A protein and the small-molecule ligand that binds it are described below.
Small molecule (SMILES): CC(=O)N[C@@H]1[C@@H](O[C@H]2O[C@H](CO)[C@H](O[C@H]3O[C@H](CO[C@@H]4O[C@@H](C)[C@H](O)[C@@H](O)[C@H]4O)[C@@H](O)[C@H](O)[C@H]3O)[C@H](O[C@@H]3O[C@H](CO)[C@@H](O)[C@H](O)[C@H]3NC(C)=O)[C@H]2O)[C@H](O)[C@@H](CO[C@H]2O[C@H](CO)[C@@H](O)[C@H](O)[C@H]2O)O[C@@H]1O

Sequence of chain 3.A:
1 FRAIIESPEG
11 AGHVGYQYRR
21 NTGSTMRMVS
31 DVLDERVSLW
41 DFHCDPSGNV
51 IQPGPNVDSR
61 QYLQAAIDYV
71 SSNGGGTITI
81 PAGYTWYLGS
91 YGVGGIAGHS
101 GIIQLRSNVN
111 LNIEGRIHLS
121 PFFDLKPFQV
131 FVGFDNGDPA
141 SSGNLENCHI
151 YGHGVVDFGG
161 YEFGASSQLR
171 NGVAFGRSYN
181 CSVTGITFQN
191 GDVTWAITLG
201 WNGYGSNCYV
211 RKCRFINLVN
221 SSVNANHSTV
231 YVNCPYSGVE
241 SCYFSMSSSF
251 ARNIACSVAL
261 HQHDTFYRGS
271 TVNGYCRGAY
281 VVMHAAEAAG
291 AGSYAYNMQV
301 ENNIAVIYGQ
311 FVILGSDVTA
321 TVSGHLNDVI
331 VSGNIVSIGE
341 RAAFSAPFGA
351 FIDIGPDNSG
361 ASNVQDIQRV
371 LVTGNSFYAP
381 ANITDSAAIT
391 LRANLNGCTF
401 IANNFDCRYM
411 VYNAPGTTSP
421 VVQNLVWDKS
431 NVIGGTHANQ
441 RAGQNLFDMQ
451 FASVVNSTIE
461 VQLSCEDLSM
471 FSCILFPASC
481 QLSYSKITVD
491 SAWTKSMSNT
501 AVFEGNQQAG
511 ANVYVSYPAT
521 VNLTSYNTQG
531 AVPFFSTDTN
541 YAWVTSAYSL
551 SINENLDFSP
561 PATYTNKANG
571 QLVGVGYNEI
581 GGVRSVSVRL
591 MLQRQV

Binding-site contacts:
Ligand atom O3 contacts residue NA1 of chain 3.H at 2.4 Å (h-bond).
Ligand atom O4 contacts residue GLY315 of chain 3.A at 3.3 Å.
Ligand atom C4 contacts residue GLY355 of chain 3.A at 3.4 Å.
Ligand atom O4 contacts residue HIS99 of chain 3.A at 2.7 Å (h-bond).
Ligand atom O5 contacts residue TRP195 of chain 3.A at 3.5 Å.
Ligand atom O7 contacts residue TYR231 of chain 3.A at 3.2 Å.
Ligand atom O5 contacts residue TYR280 of chain 3.A at 3.4 Å.
Ligand atom O6 contacts residue ASP357 of chain 3.A at 3.5 Å.
Ligand atom O6 contacts residue THR194 of chain 3.A at 3.4 Å.
Ligand atom O3 contacts residue ASN202 of chain 3.A at 2.7 Å (h-bond).
Ligand atom C4 contacts residue HIS284 of chain 3.A at 3.5 Å.
Ligand atom O4 contacts residue ASN233 of chain 3.A at 2.9 Å (h-bond).
Ligand atom O3 contacts residue GLY355 of chain 3.A at 3.2 Å.
Ligand atom N2 contacts residue GLU287 of chain 3.A at 2.9 Å (salt-bridge).
Ligand atom O1 contacts residue ASN226 of chain 3.A at 3.0 Å (h-bond).
Ligand atom C2 contacts residue PRO356 of chain 3.A at 3.5 Å (hydrophobic).
Ligand atom O7 contacts residue TRP195 of chain 3.A at 3.0 Å (h-bond).
Ligand atom O4 contacts residue GLN129 of chain 3.A at 3.1 Å (h-bond).
Ligand atom O3 contacts residue PRO356 of chain 3.A at 2.8 Å (h-bond).
Ligand atom C3 contacts residue GLU287 of chain 3.A at 3.5 Å.
Ligand atom C4 contacts residue PRO356 of chain 3.A at 3.2 Å (hydrophobic).
Ligand atom C6 contacts residue ASP317 of chain 3.A at 3.4 Å.
Ligand atom O4 contacts residue HIS284 of chain 3.A at 2.6 Å (h-bond).
Ligand atom C3 contacts residue NA1 of chain 3.H at 3.3 Å.
Ligand atom O4 contacts residue GLY355 of chain 3.A at 2.9 Å (h-bond).
Ligand atom C3 contacts residue ASN233 of chain 3.A at 3.4 Å.
Ligand atom C2 contacts residue GLU287 of chain 3.A at 3.5 Å.
Ligand atom O6 contacts residue TYR280 of chain 3.A at 3.3 Å.
Ligand atom O2 contacts residue NA1 of chain 3.H at 2.5 Å (h-bond).
Ligand atom C1 contacts residue ASN358 of chain 3.A at 3.3 Å.
Ligand atom C4 contacts residue HIS99 of chain 3.A at 3.4 Å.
Ligand atom O6 contacts residue TRP195 of chain 3.A at 3.3 Å.
Ligand atom C3 contacts residue ASN202 of chain 3.A at 3.5 Å.
Ligand atom O6 contacts residue ASP317 of chain 3.A at 2.7 Å (salt-bridge).
Ligand atom O2 contacts residue TYR231 of chain 3.A at 3.0 Å (h-bond).
Ligand atom O6 contacts residue LEU169 of chain 3.A at 3.5 Å.
Ligand atom C2 contacts residue NA1 of chain 3.H at 3.3 Å.
Ligand atom N2 contacts residue ASN226 of chain 3.A at 3.4 Å (h-bond).
Ligand atom C3 contacts residue PRO356 of chain 3.A at 3.3 Å (hydrophobic).
Ligand atom O4 contacts residue ASN358 of chain 3.A at 3.0 Å (h-bond).